The small molecule below binds the protein below.
Small molecule (SMILES): CC(=O)N[C@H]1[C@H](O[C@H]2[C@H](O)[C@@H](NC(C)=O)CO[C@@H]2CO)O[C@H](CO)[C@@H](O)[C@@H]1O

Binding-site contacts:
Ligand atom C1 contacts residue ASN129 of chain 1.A at 1.4 Å.
Ligand atom C8 contacts residue THR131 of chain 1.A at 4.4 Å.
Ligand atom C5 contacts residue ASN129 of chain 1.A at 3.7 Å.
Ligand atom C3 contacts residue ASN129 of chain 1.A at 3.8 Å.
Ligand atom N2 contacts residue ASN129 of chain 1.A at 2.9 Å (h-bond).
Ligand atom C4 contacts residue ASN129 of chain 1.A at 4.3 Å.
Ligand atom C2 contacts residue ASN129 of chain 1.A at 2.5 Å.
Ligand atom C7 contacts residue ASN129 of chain 1.A at 4.0 Å.
Ligand atom O5 contacts residue ASN129 of chain 1.A at 2.4 Å (h-bond).

Sequence of chain 1.A:
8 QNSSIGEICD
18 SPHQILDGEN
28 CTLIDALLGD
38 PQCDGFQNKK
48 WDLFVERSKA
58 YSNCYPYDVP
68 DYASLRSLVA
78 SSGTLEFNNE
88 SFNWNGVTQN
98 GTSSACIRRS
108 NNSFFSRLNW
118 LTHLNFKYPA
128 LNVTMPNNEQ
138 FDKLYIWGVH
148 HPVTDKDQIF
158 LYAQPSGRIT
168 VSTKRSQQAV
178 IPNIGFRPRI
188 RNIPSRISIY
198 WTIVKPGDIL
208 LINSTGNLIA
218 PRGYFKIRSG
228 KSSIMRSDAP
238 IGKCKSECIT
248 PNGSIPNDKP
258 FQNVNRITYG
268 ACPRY